This small molecule binds to this protein.
Small molecule (SMILES): CC(=O)N[C@H]1[C@H](O[C@H]2[C@H](O)[C@@H](NC(C)=O)CO[C@@H]2CO)O[C@H](CO)[C@@H](O)[C@@H]1O

Binding-site contacts:
Ligand atom C8 contacts residue VAL410 of chain 1.A at 4.2 Å (hydrophobic).
Ligand atom C4 contacts residue ASN271 of chain 1.A at 4.1 Å.
Ligand atom O6 contacts residue ILE292 of chain 1.A at 3.6 Å.
Ligand atom C7 contacts residue ASN271 of chain 1.A at 3.1 Å.
Ligand atom O5 contacts residue ILE292 of chain 1.A at 3.1 Å.
Ligand atom O6 contacts residue THR273 of chain 1.A at 4.1 Å.
Ligand atom C8 contacts residue ASN271 of chain 1.A at 4.2 Å.
Ligand atom C5 contacts residue ILE292 of chain 1.A at 4.0 Å (hydrophobic).
Ligand atom C2 contacts residue ASN271 of chain 1.A at 2.3 Å.
Ligand atom C1 contacts residue ASN271 of chain 1.A at 1.4 Å.
Ligand atom O7 contacts residue ASN271 of chain 1.A at 3.2 Å (h-bond).
Ligand atom C5 contacts residue ASN271 of chain 1.A at 3.6 Å.
Ligand atom C3 contacts residue ASN271 of chain 1.A at 3.6 Å.
Ligand atom C1 contacts residue ILE292 of chain 1.A at 4.2 Å (hydrophobic).
Ligand atom N2 contacts residue ASN271 of chain 1.A at 2.8 Å (h-bond).
Ligand atom C6 contacts residue ILE292 of chain 1.A at 3.7 Å (hydrophobic).
Ligand atom O5 contacts residue ASN271 of chain 1.A at 2.4 Å (h-bond).

Sequence of chain 1.A:
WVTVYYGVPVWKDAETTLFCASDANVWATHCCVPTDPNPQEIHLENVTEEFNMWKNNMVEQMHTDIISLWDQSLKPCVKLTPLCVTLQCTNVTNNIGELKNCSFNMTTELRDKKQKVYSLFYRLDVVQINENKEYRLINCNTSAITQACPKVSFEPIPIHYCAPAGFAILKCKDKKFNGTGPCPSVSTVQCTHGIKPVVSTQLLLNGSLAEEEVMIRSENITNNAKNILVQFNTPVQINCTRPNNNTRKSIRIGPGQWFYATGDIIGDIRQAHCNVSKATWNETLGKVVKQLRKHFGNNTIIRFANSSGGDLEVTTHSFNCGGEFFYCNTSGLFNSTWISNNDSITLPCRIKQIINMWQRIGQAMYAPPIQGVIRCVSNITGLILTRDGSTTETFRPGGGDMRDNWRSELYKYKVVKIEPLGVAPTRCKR